Sequence of chain 1.B:
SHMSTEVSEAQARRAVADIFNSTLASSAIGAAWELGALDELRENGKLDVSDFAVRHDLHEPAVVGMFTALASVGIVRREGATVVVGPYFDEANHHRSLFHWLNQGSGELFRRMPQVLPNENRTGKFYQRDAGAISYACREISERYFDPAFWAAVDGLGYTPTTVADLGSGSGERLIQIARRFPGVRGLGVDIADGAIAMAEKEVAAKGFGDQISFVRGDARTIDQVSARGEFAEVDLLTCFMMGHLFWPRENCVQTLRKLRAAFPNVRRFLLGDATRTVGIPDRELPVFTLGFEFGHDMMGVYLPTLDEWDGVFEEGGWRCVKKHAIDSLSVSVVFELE

Binding-site contacts:
Ligand atom OAM contacts residue ARG147 of chain 1.B at 2.8 Å (salt-bridge).
Ligand atom CAF contacts residue ASP292 of chain 1.B at 3.6 Å.
Ligand atom CAE contacts residue HIS263 of chain 1.B at 3.8 Å.
Ligand atom CAG contacts residue TRP119 of chain 1.B at 4.0 Å (hydrophobic).
Ligand atom CAC contacts residue PHE307 of chain 1.B at 3.6 Å (hydrophobic).
Ligand atom OAL contacts residue FE1 of chain 1.M at 2.6 Å.
Ligand atom CAH contacts residue OXY1 of chain 1.P at 4.0 Å.
Ligand atom CAI contacts residue HIS315 of chain 1.B at 3.9 Å.
Ligand atom OAL contacts residue ARG147 of chain 1.B at 3.1 Å (salt-bridge).
Ligand atom CAI contacts residue ARG147 of chain 1.B at 3.3 Å.
Ligand atom CAA contacts residue MET260 of chain 1.B at 3.7 Å (hydrophobic).
Ligand atom CAE contacts residue MET260 of chain 1.B at 3.8 Å (hydrophobic).
Ligand atom OAL contacts residue HIS315 of chain 1.B at 3.2 Å (h-bond).
Ligand atom CAE contacts residue ASP292 of chain 1.B at 4.2 Å.
Ligand atom OAL contacts residue OXY1 of chain 1.P at 3.2 Å (h-bond).
Ligand atom CAH contacts residue HIS315 of chain 1.B at 3.9 Å.
Ligand atom CAH contacts residue PHE311 of chain 1.B at 3.7 Å (hydrophobic).
Ligand atom CAE contacts residue PHE311 of chain 1.B at 3.7 Å (hydrophobic).
Ligand atom CAG contacts residue CYS156 of chain 1.B at 4.0 Å (hydrophobic).
Ligand atom OAK contacts residue PHE311 of chain 1.B at 3.2 Å.
Ligand atom CAA contacts residue ALA293 of chain 1.B at 3.8 Å (hydrophobic).
Ligand atom CAA contacts residue LEU348 of chain 1.B at 4.1 Å (hydrophobic).
Ligand atom CAI contacts residue OXY1 of chain 1.P at 3.8 Å.
Ligand atom OAK contacts residue OXY1 of chain 1.P at 3.8 Å.
Ligand atom CAH contacts residue FE1 of chain 1.M at 3.0 Å.
Ligand atom CAI contacts residue TRP119 of chain 1.B at 3.8 Å (hydrophobic).
Ligand atom OAK contacts residue HIS263 of chain 1.B at 3.0 Å (h-bond).
Ligand atom CAH contacts residue HIS263 of chain 1.B at 4.2 Å.
Ligand atom OAK contacts residue HIS315 of chain 1.B at 3.4 Å.
Ligand atom OAM contacts residue TRP119 of chain 1.B at 2.9 Å (h-bond).
Ligand atom CAI contacts residue FE1 of chain 1.M at 3.1 Å.
Ligand atom CAF contacts residue PHE311 of chain 1.B at 4.0 Å (hydrophobic).
Ligand atom CAJ contacts residue MET260 of chain 1.B at 4.1 Å (hydrophobic).
Ligand atom CAF contacts residue ALA293 of chain 1.B at 4.0 Å (hydrophobic).
Ligand atom OAK contacts residue FE1 of chain 1.M at 2.2 Å.
Ligand atom CAD contacts residue PHE311 of chain 1.B at 3.8 Å (hydrophobic).
Ligand atom CAB contacts residue ILE159 of chain 1.B at 4.0 Å (hydrophobic).
Ligand atom CAB contacts residue PHE307 of chain 1.B at 3.4 Å (hydrophobic).
Ligand atom CAJ contacts residue CYS156 of chain 1.B at 3.2 Å (hydrophobic).
Ligand atom CAF contacts residue MET260 of chain 1.B at 3.5 Å (hydrophobic).

The small molecule below binds the protein below.
Small molecule (SMILES): C[C@@H](C(=O)C(=O)O)c1ccccc1